Sequence of chain 1.A:
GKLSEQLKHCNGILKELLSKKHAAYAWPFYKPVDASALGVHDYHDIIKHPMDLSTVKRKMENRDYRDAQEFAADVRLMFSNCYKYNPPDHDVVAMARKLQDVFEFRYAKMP

The protein below binds the small molecule below.
Small molecule (SMILES): C=CC[C@@H](C(=O)OC(C)(C)C)[C@@H]1N=C(c2ccc(Cl)cc2)c2cc(OC)ccc2-n2c(C)nnc21

Binding-site contacts:
Ligand atom CBC contacts residue VAL35 of chain 1.A at 3.8 Å (hydrophobic).
Ligand atom CAJ contacts residue VAL94 of chain 1.A at 4.0 Å (hydrophobic).
Ligand atom NAI contacts residue ASN88 of chain 1.A at 3.7 Å.
Ligand atom CBH contacts residue LEU40 of chain 1.A at 4.0 Å (hydrophobic).
Ligand atom CAO contacts residue MET97 of chain 1.A at 3.6 Å (hydrophobic).
Ligand atom CAS contacts residue TRP29 of chain 1.A at 4.0 Å (hydrophobic).
Ligand atom CAP contacts residue PRO30 of chain 1.A at 3.6 Å (hydrophobic).
Ligand atom NAH contacts residue VAL94 of chain 1.A at 3.8 Å.
Ligand atom OBE contacts residue HIS92 of chain 1.A at 3.2 Å (h-bond).
Ligand atom CAO contacts residue PRO30 of chain 1.A at 3.9 Å (hydrophobic).
Ligand atom CBB contacts residue LEU40 of chain 1.A at 4.0 Å (hydrophobic).
Ligand atom NAH contacts residue ASN88 of chain 1.A at 3.0 Å (h-bond).
Ligand atom CAM contacts residue HIS92 of chain 1.A at 4.0 Å.
Ligand atom NAE contacts residue HIS92 of chain 1.A at 4.0 Å.
Ligand atom CBA contacts residue HIS92 of chain 1.A at 3.9 Å.
Ligand atom CBD contacts residue ASN88 of chain 1.A at 3.3 Å.
Ligand atom CAP contacts residue VAL94 of chain 1.A at 3.8 Å (hydrophobic).
Ligand atom CBC contacts residue VAL42 of chain 1.A at 4.0 Å (hydrophobic).
Ligand atom CAD contacts residue VAL94 of chain 1.A at 3.9 Å (hydrophobic).
Ligand atom NAA contacts residue VAL94 of chain 1.A at 3.9 Å.
Ligand atom CAK contacts residue VAL94 of chain 1.A at 3.8 Å (hydrophobic).
Ligand atom CAP contacts residue TRP29 of chain 1.A at 3.7 Å (hydrophobic).
Ligand atom CAU contacts residue PHE31 of chain 1.A at 3.8 Å (hydrophobic).
Ligand atom NAE contacts residue VAL94 of chain 1.A at 3.8 Å.
Ligand atom CAR contacts residue PRO30 of chain 1.A at 3.8 Å (hydrophobic).
Ligand atom CBC contacts residue TYR45 of chain 1.A at 3.9 Å (hydrophobic).
Ligand atom CAR contacts residue LEU40 of chain 1.A at 4.0 Å (hydrophobic).
Ligand atom CAG contacts residue VAL94 of chain 1.A at 4.0 Å (hydrophobic).
Ligand atom CAO contacts residue TRP29 of chain 1.A at 3.4 Å (hydrophobic).
Ligand atom CAZ contacts residue ASN88 of chain 1.A at 3.4 Å.
Ligand atom CBB contacts residue VAL42 of chain 1.A at 3.7 Å (hydrophobic).
Ligand atom CAQ contacts residue PRO30 of chain 1.A at 3.6 Å (hydrophobic).
Ligand atom CLA contacts residue MET97 of chain 1.A at 4.0 Å.
Ligand atom CAU contacts residue PRO30 of chain 1.A at 3.6 Å (hydrophobic).
Ligand atom CAZ contacts residue TYR87 of chain 1.A at 3.5 Å (hydrophobic).
Ligand atom NAI contacts residue CYS84 of chain 1.A at 3.9 Å.
Ligand atom CBG contacts residue LEU40 of chain 1.A at 4.0 Å (hydrophobic).
Ligand atom CBC contacts residue LEU40 of chain 1.A at 4.0 Å (hydrophobic).
Ligand atom CAL contacts residue HIS92 of chain 1.A at 3.6 Å.
Ligand atom OAV contacts residue TRP29 of chain 1.A at 3.4 Å.